Binding-site contacts:
Ligand atom C10 contacts residue TYR72 of chain 1.F at 4.1 Å (hydrophobic).
Ligand atom C4 contacts residue HIS298 of chain 1.F at 4.1 Å.
Ligand atom O4 contacts residue TYR72 of chain 1.F at 4.3 Å.
Ligand atom C6 contacts residue ASN93 of chain 1.F at 3.1 Å.
Ligand atom O4 contacts residue GLY78 of chain 1.F at 3.1 Å.
Ligand atom O4 contacts residue ILE79 of chain 1.F at 3.5 Å (h-bond).
Ligand atom C5 contacts residue ASN93 of chain 1.F at 4.2 Å.
Ligand atom O10 contacts residue ASN293 of chain 1.F at 3.5 Å (h-bond).
Ligand atom C7 contacts residue TYR72 of chain 1.F at 4.2 Å (hydrophobic).
Ligand atom C4 contacts residue GLY78 of chain 1.F at 3.4 Å.
Ligand atom O8 contacts residue ARG77 of chain 1.F at 3.9 Å.
Ligand atom C1 contacts residue TYR72 of chain 1.F at 3.8 Å (hydrophobic).
Ligand atom O1B contacts residue TYR72 of chain 1.F at 4.1 Å.
Ligand atom O1B contacts residue ARG77 of chain 1.F at 2.9 Å (salt-bridge).
Ligand atom C6 contacts residue TYR72 of chain 1.F at 3.6 Å (hydrophobic).
Ligand atom O10 contacts residue THR291 of chain 1.F at 3.7 Å.
Ligand atom C11 contacts residue ASP85 of chain 5.F at 3.7 Å.
Ligand atom O4 contacts residue VAL296 of chain 1.F at 3.8 Å.
Ligand atom C4 contacts residue TYR72 of chain 1.F at 3.5 Å (hydrophobic).
Ligand atom N5 contacts residue TYR72 of chain 1.F at 3.1 Å (h-bond).
Ligand atom O6 contacts residue ASN93 of chain 1.F at 2.9 Å (h-bond).
Ligand atom O3 contacts residue ASN80 of chain 1.F at 4.0 Å.
Ligand atom O8 contacts residue TYR72 of chain 1.F at 4.2 Å.
Ligand atom O4 contacts residue ASN80 of chain 1.F at 4.2 Å.
Ligand atom O4 contacts residue THR291 of chain 1.F at 3.3 Å.
Ligand atom C3 contacts residue ARG77 of chain 1.F at 3.9 Å.
Ligand atom C3 contacts residue HIS298 of chain 1.F at 4.1 Å.
Ligand atom C1 contacts residue ARG77 of chain 1.F at 3.5 Å.
Ligand atom O1A contacts residue ARG77 of chain 1.F at 3.0 Å (salt-bridge).
Ligand atom O1A contacts residue GLY78 of chain 1.F at 3.7 Å.
Ligand atom C3 contacts residue VAL296 of chain 1.F at 3.5 Å (hydrophobic).
Ligand atom C6 contacts residue THR94 of chain 1.F at 4.2 Å.
Ligand atom C3 contacts residue GLY78 of chain 1.F at 4.0 Å.
Ligand atom C2 contacts residue GLY78 of chain 1.F at 4.2 Å.
Ligand atom C3 contacts residue GLY78 of chain 1.F at 4.2 Å.
Ligand atom O1A contacts residue TYR72 of chain 1.F at 3.2 Å.
Ligand atom O3 contacts residue GLY78 of chain 1.F at 3.7 Å.
Ligand atom O4 contacts residue HIS298 of chain 1.F at 3.1 Å (h-bond).
Ligand atom C5 contacts residue TYR72 of chain 1.F at 3.6 Å (hydrophobic).
Ligand atom C4 contacts residue VAL296 of chain 1.F at 4.3 Å (hydrophobic).

Sequence of chain 1.F:
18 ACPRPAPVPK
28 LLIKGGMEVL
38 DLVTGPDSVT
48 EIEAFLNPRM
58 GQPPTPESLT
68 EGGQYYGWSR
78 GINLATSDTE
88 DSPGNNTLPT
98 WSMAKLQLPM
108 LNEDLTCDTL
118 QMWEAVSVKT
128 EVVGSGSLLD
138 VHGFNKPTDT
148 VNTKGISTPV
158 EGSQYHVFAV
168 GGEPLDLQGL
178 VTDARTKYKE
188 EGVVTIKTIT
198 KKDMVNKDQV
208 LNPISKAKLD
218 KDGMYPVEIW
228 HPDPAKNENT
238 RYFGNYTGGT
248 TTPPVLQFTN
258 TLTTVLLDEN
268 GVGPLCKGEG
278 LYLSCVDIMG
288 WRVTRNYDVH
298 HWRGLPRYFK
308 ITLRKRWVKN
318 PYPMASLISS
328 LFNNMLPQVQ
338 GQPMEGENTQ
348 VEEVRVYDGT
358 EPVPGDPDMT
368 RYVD

Sequence of chain 5.F:
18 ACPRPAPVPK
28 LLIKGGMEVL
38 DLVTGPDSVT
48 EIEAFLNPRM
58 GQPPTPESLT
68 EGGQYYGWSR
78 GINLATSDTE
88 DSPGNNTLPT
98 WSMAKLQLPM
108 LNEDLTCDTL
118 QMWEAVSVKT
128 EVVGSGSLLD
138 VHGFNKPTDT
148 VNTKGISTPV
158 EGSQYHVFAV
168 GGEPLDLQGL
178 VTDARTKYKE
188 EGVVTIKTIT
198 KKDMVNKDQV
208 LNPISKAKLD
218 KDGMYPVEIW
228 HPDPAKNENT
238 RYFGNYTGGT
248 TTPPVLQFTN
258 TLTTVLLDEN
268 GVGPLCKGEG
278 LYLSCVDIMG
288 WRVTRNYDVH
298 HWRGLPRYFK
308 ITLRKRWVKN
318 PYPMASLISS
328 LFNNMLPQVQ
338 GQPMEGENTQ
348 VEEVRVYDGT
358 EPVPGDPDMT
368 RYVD

The protein below binds the small molecule below.
Small molecule (SMILES): CC(=O)N[C@H]1[C@H]([C@H](O)[C@H](O)CO)O[C@@](O[C@H]2[C@@H](O)[C@@H](CO)O[C@@H](O[C@H]3[C@H](O)[C@@H](O)[C@H](O)O[C@@H]3CO)[C@@H]2O)(C(=O)O)C[C@@H]1O